Sequence of chain 1.A:
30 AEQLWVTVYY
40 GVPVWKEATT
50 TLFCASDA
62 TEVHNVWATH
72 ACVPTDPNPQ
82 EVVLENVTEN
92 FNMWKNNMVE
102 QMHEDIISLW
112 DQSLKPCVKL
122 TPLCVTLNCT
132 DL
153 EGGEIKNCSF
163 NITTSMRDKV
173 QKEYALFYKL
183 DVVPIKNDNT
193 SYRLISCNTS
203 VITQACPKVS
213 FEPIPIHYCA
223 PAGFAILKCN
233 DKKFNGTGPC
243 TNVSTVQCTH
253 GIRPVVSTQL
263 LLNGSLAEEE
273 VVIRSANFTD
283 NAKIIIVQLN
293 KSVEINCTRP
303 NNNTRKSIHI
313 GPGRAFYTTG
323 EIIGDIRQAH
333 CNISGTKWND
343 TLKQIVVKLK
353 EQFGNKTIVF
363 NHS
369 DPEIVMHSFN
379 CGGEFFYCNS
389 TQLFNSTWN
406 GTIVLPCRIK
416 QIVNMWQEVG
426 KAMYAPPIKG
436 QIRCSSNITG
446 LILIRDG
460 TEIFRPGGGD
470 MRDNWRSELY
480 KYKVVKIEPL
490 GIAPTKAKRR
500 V

Binding-site contacts:
Ligand atom C8 contacts residue LEU133 of chain 1.A at 3.8 Å (hydrophobic).
Ligand atom C8 contacts residue TYR176 of chain 1.A at 4.2 Å (hydrophobic).
Ligand atom C1 contacts residue ASN159 of chain 1.A at 1.4 Å.
Ligand atom O7 contacts residue GLU323 of chain 1.A at 3.6 Å.
Ligand atom C5 contacts residue ASN159 of chain 1.A at 3.6 Å.
Ligand atom C2 contacts residue ASN159 of chain 1.A at 2.5 Å.
Ligand atom C7 contacts residue GLU323 of chain 1.A at 4.1 Å.
Ligand atom C2 contacts residue TYR176 of chain 1.A at 4.3 Å (hydrophobic).
Ligand atom O7 contacts residue ASN159 of chain 1.A at 3.7 Å.
Ligand atom C3 contacts residue ASN159 of chain 1.A at 3.8 Å.
Ligand atom O6 contacts residue SER161 of chain 1.A at 3.9 Å.
Ligand atom C8 contacts residue LYS174 of chain 1.A at 4.1 Å.
Ligand atom C1 contacts residue TYR176 of chain 1.A at 3.5 Å (hydrophobic).
Ligand atom N2 contacts residue LEU133 of chain 1.A at 3.8 Å.
Ligand atom C2 contacts residue LEU133 of chain 1.A at 4.5 Å (hydrophobic).
Ligand atom C8 contacts residue GLU323 of chain 1.A at 3.8 Å.
Ligand atom C1 contacts residue LEU133 of chain 1.A at 4.5 Å (hydrophobic).
Ligand atom O5 contacts residue TYR176 of chain 1.A at 4.0 Å.
Ligand atom N2 contacts residue ASN159 of chain 1.A at 2.9 Å (h-bond).
Ligand atom O5 contacts residue ASN159 of chain 1.A at 2.4 Å (h-bond).
Ligand atom C7 contacts residue LYS174 of chain 1.A at 4.0 Å.
Ligand atom C4 contacts residue ASN159 of chain 1.A at 4.3 Å.
Ligand atom O7 contacts residue LYS174 of chain 1.A at 3.9 Å.
Ligand atom O6 contacts residue TYR176 of chain 1.A at 4.0 Å.
Ligand atom C7 contacts residue LEU133 of chain 1.A at 4.3 Å (hydrophobic).
Ligand atom C7 contacts residue TYR176 of chain 1.A at 3.5 Å (hydrophobic).
Ligand atom C7 contacts residue ASN159 of chain 1.A at 3.5 Å.
Ligand atom C5 contacts residue TYR176 of chain 1.A at 3.7 Å (hydrophobic).
Ligand atom C3 contacts residue TYR176 of chain 1.A at 4.2 Å (hydrophobic).
Ligand atom O7 contacts residue TYR176 of chain 1.A at 2.5 Å (h-bond).

A protein and the small-molecule ligand that binds it are described below.
Small molecule (SMILES): CC(=O)N[C@H]1[C@H](O[C@H]2[C@H](O)[C@@H](NC(C)=O)CO[C@@H]2CO)O[C@H](CO)[C@@H](O)[C@@H]1O